This protein binds this small molecule.
Small molecule (SMILES): Cc1ccc(/C=N/NC(=S)N[C@@H]2O[C@H](CO)[C@@H](O)[C@H](O)[C@H]2O)cc1

Binding-site contacts:
Ligand atom S1 contacts residue LEU136 of chain 2.A at 3.2 Å (h-bond).
Ligand atom C6 contacts residue HIS377 of chain 2.A at 3.4 Å.
Ligand atom C11 contacts residue GLU88 of chain 2.A at 3.2 Å.
Ligand atom C7 contacts residue LEU136 of chain 2.A at 3.6 Å (hydrophobic).
Ligand atom C6 contacts residue ASN484 of chain 2.A at 3.2 Å.
Ligand atom O4 contacts residue GLY675 of chain 2.A at 2.7 Å (h-bond).
Ligand atom O5 contacts residue HIS377 of chain 2.A at 3.7 Å.
Ligand atom O3 contacts residue GLY675 of chain 2.A at 3.1 Å (h-bond).
Ligand atom O2 contacts residue TYR573 of chain 2.A at 3.0 Å (h-bond).
Ligand atom O6 contacts residue HIS377 of chain 2.A at 2.6 Å (h-bond).
Ligand atom O3 contacts residue GLU672 of chain 2.A at 2.7 Å (salt-bridge).
Ligand atom C12 contacts residue ASN282 of chain 2.A at 3.5 Å.
Ligand atom O2 contacts residue GLU672 of chain 2.A at 3.2 Å (salt-bridge).
Ligand atom O4 contacts residue SER674 of chain 2.A at 3.4 Å.
Ligand atom C11 contacts residue ASN133 of chain 2.A at 3.4 Å.
Ligand atom S1 contacts residue GLY135 of chain 2.A at 3.6 Å (h-bond).
Ligand atom C15 contacts residue ASN282 of chain 2.A at 3.5 Å.
Ligand atom C13 contacts residue ASN282 of chain 2.A at 3.6 Å.
Ligand atom C3 contacts residue GLU672 of chain 2.A at 3.4 Å.
Ligand atom C10 contacts residue GLU88 of chain 2.A at 3.4 Å.
Ligand atom C1 contacts residue HIS377 of chain 2.A at 3.8 Å.
Ligand atom C2 contacts residue HIS377 of chain 2.A at 3.3 Å.
Ligand atom C4 contacts residue GLY675 of chain 2.A at 3.8 Å.
Ligand atom C3 contacts residue GLY675 of chain 2.A at 3.8 Å.
Ligand atom C6 contacts residue GLY135 of chain 2.A at 3.7 Å.
Ligand atom C15 contacts residue TYR280 of chain 2.A at 3.6 Å (hydrophobic).
Ligand atom C10 contacts residue ASP283 of chain 2.A at 3.6 Å.
Ligand atom C5 contacts residue LEU136 of chain 2.A at 3.7 Å (hydrophobic).
Ligand atom N1 contacts residue HIS377 of chain 2.A at 3.5 Å (h-bond).
Ligand atom O3 contacts residue ALA673 of chain 2.A at 3.3 Å (h-bond).
Ligand atom C14 contacts residue HIS341 of chain 2.A at 3.5 Å.
Ligand atom O6 contacts residue LEU139 of chain 2.A at 3.8 Å.
Ligand atom O5 contacts residue LEU136 of chain 2.A at 3.5 Å (h-bond).
Ligand atom O3 contacts residue SER674 of chain 2.A at 3.1 Å (h-bond).
Ligand atom O6 contacts residue VAL455 of chain 2.A at 3.7 Å.
Ligand atom C5 contacts residue GLY135 of chain 2.A at 3.7 Å.
Ligand atom C11 contacts residue ASP283 of chain 2.A at 3.7 Å.
Ligand atom O4 contacts residue ASN484 of chain 2.A at 3.5 Å (h-bond).
Ligand atom O6 contacts residue ASN484 of chain 2.A at 2.7 Å (h-bond).
Ligand atom C15 contacts residue ARG292 of chain 2.A at 3.7 Å.

Sequence of chain 2.A:
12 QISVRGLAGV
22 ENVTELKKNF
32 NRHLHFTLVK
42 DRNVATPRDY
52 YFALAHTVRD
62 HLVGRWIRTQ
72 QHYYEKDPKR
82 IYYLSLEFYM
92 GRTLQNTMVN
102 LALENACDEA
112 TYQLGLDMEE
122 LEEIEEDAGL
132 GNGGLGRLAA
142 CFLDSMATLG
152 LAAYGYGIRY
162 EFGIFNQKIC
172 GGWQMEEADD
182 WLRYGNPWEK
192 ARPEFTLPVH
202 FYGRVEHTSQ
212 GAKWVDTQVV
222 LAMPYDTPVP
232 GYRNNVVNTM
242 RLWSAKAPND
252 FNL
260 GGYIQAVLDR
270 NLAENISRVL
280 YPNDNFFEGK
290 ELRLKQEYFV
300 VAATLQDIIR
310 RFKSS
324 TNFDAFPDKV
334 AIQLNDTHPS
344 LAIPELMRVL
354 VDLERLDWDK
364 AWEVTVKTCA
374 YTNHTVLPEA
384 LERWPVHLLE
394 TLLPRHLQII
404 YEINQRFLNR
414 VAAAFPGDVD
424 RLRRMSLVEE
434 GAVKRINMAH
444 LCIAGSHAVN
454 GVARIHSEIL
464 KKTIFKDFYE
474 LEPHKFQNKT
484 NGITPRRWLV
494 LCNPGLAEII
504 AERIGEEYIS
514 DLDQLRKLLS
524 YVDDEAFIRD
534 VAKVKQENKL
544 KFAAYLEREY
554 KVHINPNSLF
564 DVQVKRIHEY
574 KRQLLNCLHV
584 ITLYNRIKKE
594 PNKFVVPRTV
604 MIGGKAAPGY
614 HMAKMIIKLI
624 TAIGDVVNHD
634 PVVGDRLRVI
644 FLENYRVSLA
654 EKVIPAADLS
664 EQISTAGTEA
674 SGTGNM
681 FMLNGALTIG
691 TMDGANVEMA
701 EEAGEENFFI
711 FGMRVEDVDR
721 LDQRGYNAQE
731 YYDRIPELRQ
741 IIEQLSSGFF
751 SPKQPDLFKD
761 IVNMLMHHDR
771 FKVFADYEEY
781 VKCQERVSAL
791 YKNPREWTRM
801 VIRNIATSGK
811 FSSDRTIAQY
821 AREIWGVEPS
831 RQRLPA